Binding-site contacts:
Ligand atom O5 contacts residue ASN12 of chain 50.A at 2.5 Å (h-bond).
Ligand atom O7 contacts residue ASN12 of chain 50.A at 4.2 Å.
Ligand atom C1 contacts residue ASN12 of chain 50.A at 2.1 Å.
Ligand atom N2 contacts residue ASN12 of chain 50.A at 4.0 Å.
Ligand atom C5 contacts residue ASN12 of chain 50.A at 3.9 Å.
Ligand atom C2 contacts residue ASN12 of chain 50.A at 3.5 Å.
Ligand atom C7 contacts residue ASN12 of chain 50.A at 4.3 Å.

This protein binds this small molecule.
Small molecule (SMILES): CC(=O)N[C@H]1[C@H](O[C@H]2[C@H](O)[C@@H](NC(C)=O)CO[C@@H]2CO)O[C@H](CO)[C@@H](O)[C@@H]1O

Sequence of chain 50.A:
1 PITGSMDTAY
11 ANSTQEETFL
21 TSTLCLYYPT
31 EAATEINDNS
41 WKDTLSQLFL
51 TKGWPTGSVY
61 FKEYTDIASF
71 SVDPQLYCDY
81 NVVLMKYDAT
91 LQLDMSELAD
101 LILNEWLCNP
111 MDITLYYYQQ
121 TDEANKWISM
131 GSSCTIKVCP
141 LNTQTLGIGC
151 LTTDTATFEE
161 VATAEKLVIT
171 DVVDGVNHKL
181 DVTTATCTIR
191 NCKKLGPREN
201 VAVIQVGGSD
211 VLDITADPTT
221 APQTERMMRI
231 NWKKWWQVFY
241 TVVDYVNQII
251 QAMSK